A small-molecule ligand and the protein it binds are described below.
Small molecule (SMILES): O=C/C=C/C=C(\O)C(=O)O

Sequence of chain 1.C:
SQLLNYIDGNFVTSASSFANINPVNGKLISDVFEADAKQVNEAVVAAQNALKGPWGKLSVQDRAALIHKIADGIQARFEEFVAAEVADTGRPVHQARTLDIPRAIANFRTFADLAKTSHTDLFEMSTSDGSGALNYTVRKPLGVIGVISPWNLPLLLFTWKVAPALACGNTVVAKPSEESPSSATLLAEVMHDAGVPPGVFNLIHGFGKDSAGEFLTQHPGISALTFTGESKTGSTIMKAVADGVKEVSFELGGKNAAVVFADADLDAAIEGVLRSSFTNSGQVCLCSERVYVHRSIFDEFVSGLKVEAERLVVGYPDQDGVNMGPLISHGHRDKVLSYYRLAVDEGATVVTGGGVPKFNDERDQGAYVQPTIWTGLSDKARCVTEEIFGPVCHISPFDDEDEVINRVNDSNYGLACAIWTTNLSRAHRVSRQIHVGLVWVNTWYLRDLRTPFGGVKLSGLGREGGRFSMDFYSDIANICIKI

Binding-site contacts:
Ligand atom CA5 contacts residue CYS285 of chain 1.C at 2.8 Å (hydrophobic).
Ligand atom CA2 contacts residue LEU157 of chain 1.C at 3.7 Å (hydrophobic).
Ligand atom CA5 contacts residue LEU157 of chain 1.C at 4.1 Å (hydrophobic).
Ligand atom OA4 contacts residue ASN152 of chain 1.C at 2.7 Å (h-bond).
Ligand atom CA6 contacts residue GLU251 of chain 1.C at 3.4 Å.
Ligand atom OA4 contacts residue VAL284 of chain 1.C at 3.7 Å.
Ligand atom OA2 contacts residue ARG447 of chain 1.C at 3.0 Å (salt-bridge).
Ligand atom OA2 contacts residue TYR445 of chain 1.C at 2.8 Å (h-bond).
Ligand atom OA1 contacts residue LEU156 of chain 1.C at 4.2 Å.
Ligand atom OA1 contacts residue ARG447 of chain 1.C at 3.0 Å (salt-bridge).
Ligand atom CA4 contacts residue PHE453 of chain 1.C at 4.2 Å (hydrophobic).
Ligand atom OA4 contacts residue NAD1 of chain 1.K at 3.0 Å (h-bond).
Ligand atom CA3 contacts residue TYR445 of chain 1.C at 3.4 Å (hydrophobic).
Ligand atom CA2 contacts residue LEU156 of chain 1.C at 4.0 Å (hydrophobic).
Ligand atom CA5 contacts residue GLU251 of chain 1.C at 3.9 Å.
Ligand atom OA1 contacts residue TRP160 of chain 1.C at 3.5 Å.
Ligand atom CA1 contacts residue ARG103 of chain 1.C at 3.5 Å.
Ligand atom CA2 contacts residue PHE453 of chain 1.C at 3.7 Å (hydrophobic).
Ligand atom OA3 contacts residue LEU157 of chain 1.C at 3.4 Å.
Ligand atom CA3 contacts residue PHE453 of chain 1.C at 4.0 Å (hydrophobic).
Ligand atom OA1 contacts residue ARG103 of chain 1.C at 2.8 Å (salt-bridge).
Ligand atom CA5 contacts residue LEU153 of chain 1.C at 3.6 Å (hydrophobic).
Ligand atom CA2 contacts residue TYR445 of chain 1.C at 4.0 Å (hydrophobic).
Ligand atom CA4 contacts residue GLU251 of chain 1.C at 3.5 Å.
Ligand atom CA4 contacts residue CYS285 of chain 1.C at 3.5 Å (hydrophobic).
Ligand atom CA3 contacts residue LEU157 of chain 1.C at 3.7 Å (hydrophobic).
Ligand atom OA4 contacts residue CYS285 of chain 1.C at 2.5 Å (h-bond).
Ligand atom CA3 contacts residue LEU156 of chain 1.C at 4.1 Å (hydrophobic).
Ligand atom CA1 contacts residue TYR445 of chain 1.C at 3.7 Å (hydrophobic).
Ligand atom CA4 contacts residue LEU157 of chain 1.C at 3.4 Å (hydrophobic).
Ligand atom CA1 contacts residue ARG447 of chain 1.C at 3.4 Å.
Ligand atom OA3 contacts residue TRP160 of chain 1.C at 3.7 Å.
Ligand atom CA5 contacts residue VAL284 of chain 1.C at 4.1 Å (hydrophobic).
Ligand atom OA2 contacts residue LEU156 of chain 1.C at 4.0 Å.
Ligand atom OA2 contacts residue ARG103 of chain 1.C at 2.9 Å (salt-bridge).
Ligand atom CA6 contacts residue ASN152 of chain 1.C at 3.8 Å.
Ligand atom CA6 contacts residue NAD1 of chain 1.K at 3.4 Å.
Ligand atom OA3 contacts residue PHE453 of chain 1.C at 3.4 Å.
Ligand atom CA6 contacts residue CYS285 of chain 1.C at 1.9 Å (hydrophobic).
Ligand atom CA1 contacts residue LEU156 of chain 1.C at 3.8 Å (hydrophobic).